Binding-site contacts:
Ligand atom C02 contacts residue HEM1 of chain 1.C at 3.5 Å.
Ligand atom C08 contacts residue GLU296 of chain 1.A at 3.5 Å.
Ligand atom C12 contacts residue HEM1 of chain 1.C at 3.6 Å.
Ligand atom N02 contacts residue TRP291 of chain 1.A at 2.8 Å (h-bond).
Ligand atom C03 contacts residue PRO269 of chain 1.A at 3.8 Å (hydrophobic).
Ligand atom C05 contacts residue VAL271 of chain 1.A at 3.8 Å (hydrophobic).
Ligand atom C06 contacts residue GLU296 of chain 1.A at 3.6 Å.
Ligand atom N01 contacts residue PRO269 of chain 1.A at 3.9 Å.
Ligand atom C02 contacts residue TRP291 of chain 1.A at 3.8 Å (hydrophobic).
Ligand atom C13 contacts residue VAL271 of chain 1.A at 3.4 Å (hydrophobic).
Ligand atom N01 contacts residue GLU296 of chain 1.A at 2.8 Å (salt-bridge).
Ligand atom N21 contacts residue H4B1 of chain 1.D at 3.8 Å.
Ligand atom C07 contacts residue GLY290 of chain 1.A at 3.5 Å.
Ligand atom C13 contacts residue HEM1 of chain 1.C at 3.2 Å.
Ligand atom C07 contacts residue PRO269 of chain 1.A at 3.7 Å (hydrophobic).
Ligand atom C14 contacts residue VAL271 of chain 1.A at 3.8 Å (hydrophobic).
Ligand atom C11 contacts residue VAL271 of chain 1.A at 3.7 Å (hydrophobic).
Ligand atom C16 contacts residue HEM1 of chain 1.C at 3.3 Å.
Ligand atom C02 contacts residue GLU296 of chain 1.A at 3.6 Å.
Ligand atom C08 contacts residue VAL271 of chain 1.A at 3.9 Å (hydrophobic).
Ligand atom C14 contacts residue MET274 of chain 1.A at 3.9 Å (hydrophobic).
Ligand atom C26 contacts residue TRP382 of chain 1.A at 3.5 Å (hydrophobic).
Ligand atom N02 contacts residue GLU296 of chain 1.A at 2.8 Å (salt-bridge).
Ligand atom C07 contacts residue HEM1 of chain 1.C at 3.6 Å.
Ligand atom F13 contacts residue HEM1 of chain 1.C at 3.1 Å.
Ligand atom C11 contacts residue HEM1 of chain 1.C at 3.6 Å.
Ligand atom F13 contacts residue MET274 of chain 1.A at 3.3 Å.
Ligand atom C26 contacts residue MET40 of chain 1.A at 3.6 Å (hydrophobic).
Ligand atom C02 contacts residue PRO269 of chain 1.A at 3.8 Å (hydrophobic).
Ligand atom C04 contacts residue PRO269 of chain 1.A at 3.9 Å (hydrophobic).
Ligand atom N02 contacts residue HEM1 of chain 1.C at 3.1 Å.
Ligand atom C07 contacts residue PHE288 of chain 1.A at 3.6 Å (hydrophobic).
Ligand atom C12 contacts residue VAL271 of chain 1.A at 3.4 Å (hydrophobic).
Ligand atom C03 contacts residue HEM1 of chain 1.C at 3.2 Å.
Ligand atom C09 contacts residue GLU296 of chain 1.A at 3.6 Å.
Ligand atom C14 contacts residue HEM1 of chain 1.C at 3.4 Å.
Ligand atom N02 contacts residue TYR292 of chain 1.A at 3.8 Å.
Ligand atom C09 contacts residue HEM1 of chain 1.C at 3.3 Å.
Ligand atom C07 contacts residue SER289 of chain 1.A at 3.7 Å.
Ligand atom F13 contacts residue PHE288 of chain 1.A at 3.2 Å.

Sequence of chain 1.A:
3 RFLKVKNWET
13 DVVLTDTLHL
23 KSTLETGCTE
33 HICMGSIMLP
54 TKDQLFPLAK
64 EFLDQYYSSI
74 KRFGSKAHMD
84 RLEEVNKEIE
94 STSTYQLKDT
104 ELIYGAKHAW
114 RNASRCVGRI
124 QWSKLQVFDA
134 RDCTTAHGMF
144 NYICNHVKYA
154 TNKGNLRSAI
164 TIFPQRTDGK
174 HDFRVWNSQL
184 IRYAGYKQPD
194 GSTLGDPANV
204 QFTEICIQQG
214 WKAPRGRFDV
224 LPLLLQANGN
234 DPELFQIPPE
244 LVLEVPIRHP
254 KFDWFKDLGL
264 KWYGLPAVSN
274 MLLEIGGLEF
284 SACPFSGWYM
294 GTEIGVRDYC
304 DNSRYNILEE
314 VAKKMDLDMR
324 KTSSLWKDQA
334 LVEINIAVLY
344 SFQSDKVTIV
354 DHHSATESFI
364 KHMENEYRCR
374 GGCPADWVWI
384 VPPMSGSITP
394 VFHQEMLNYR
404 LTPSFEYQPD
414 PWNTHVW

This small molecule binds to this protein.
Small molecule (SMILES): Cc1cc(N)nc(CCc2cc(F)cc(CC[C@@H]3CCCN3C)c2)c1